Sequence of chain 52.G:
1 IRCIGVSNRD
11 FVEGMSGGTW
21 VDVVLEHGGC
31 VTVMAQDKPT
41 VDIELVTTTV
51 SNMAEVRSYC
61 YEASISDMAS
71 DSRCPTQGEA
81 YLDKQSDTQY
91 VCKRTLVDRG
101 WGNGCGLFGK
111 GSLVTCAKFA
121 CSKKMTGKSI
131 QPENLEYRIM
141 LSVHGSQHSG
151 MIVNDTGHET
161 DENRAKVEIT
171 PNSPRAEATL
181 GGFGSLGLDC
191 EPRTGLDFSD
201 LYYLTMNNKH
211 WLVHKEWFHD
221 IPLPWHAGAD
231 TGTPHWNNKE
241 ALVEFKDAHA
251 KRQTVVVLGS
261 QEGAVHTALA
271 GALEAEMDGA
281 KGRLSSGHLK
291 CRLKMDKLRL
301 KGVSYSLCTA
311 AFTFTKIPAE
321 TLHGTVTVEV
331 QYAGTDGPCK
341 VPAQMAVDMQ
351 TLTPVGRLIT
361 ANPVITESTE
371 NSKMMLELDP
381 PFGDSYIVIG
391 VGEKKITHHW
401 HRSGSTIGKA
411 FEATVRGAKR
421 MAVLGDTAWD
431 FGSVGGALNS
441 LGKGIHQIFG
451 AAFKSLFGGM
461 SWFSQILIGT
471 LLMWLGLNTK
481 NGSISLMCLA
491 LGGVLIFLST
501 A

A protein and the small-molecule ligand that binds it are described below.
Small molecule (SMILES): CC(=O)N[C@H]1[C@H](O[C@H]2[C@H](O)[C@@H](NC(C)=O)CO[C@@H]2CO)O[C@H](CO)[C@@H](O)[C@@H]1O

Binding-site contacts:
Ligand atom C2 contacts residue ASN154 of chain 52.G at 3.5 Å.
Ligand atom O6 contacts residue MET151 of chain 52.G at 3.4 Å.
Ligand atom C1 contacts residue THR156 of chain 52.G at 3.6 Å.
Ligand atom C7 contacts residue ASN154 of chain 52.G at 3.3 Å.
Ligand atom C8 contacts residue ASN154 of chain 52.G at 3.6 Å.
Ligand atom C1 contacts residue ASN154 of chain 52.G at 3.4 Å.
Ligand atom O7 contacts residue ASN154 of chain 52.G at 2.6 Å (h-bond).
Ligand atom C6 contacts residue MET151 of chain 52.G at 4.5 Å (hydrophobic).
Ligand atom C7 contacts residue THR156 of chain 52.G at 3.9 Å.
Ligand atom C8 contacts residue THR156 of chain 52.G at 4.0 Å.
Ligand atom N2 contacts residue THR156 of chain 52.G at 3.6 Å (h-bond).
Ligand atom N2 contacts residue ASN154 of chain 52.G at 3.8 Å.
Ligand atom O5 contacts residue ASN154 of chain 52.G at 4.0 Å.
Ligand atom C2 contacts residue THR156 of chain 52.G at 4.2 Å.